This small molecule binds to this protein.
Small molecule (SMILES): CC(=O)N[C@@H]1[C@@H](O)[C@H](O)[C@@H](CO)O[C@H]1O

Sequence of chain 2.A:
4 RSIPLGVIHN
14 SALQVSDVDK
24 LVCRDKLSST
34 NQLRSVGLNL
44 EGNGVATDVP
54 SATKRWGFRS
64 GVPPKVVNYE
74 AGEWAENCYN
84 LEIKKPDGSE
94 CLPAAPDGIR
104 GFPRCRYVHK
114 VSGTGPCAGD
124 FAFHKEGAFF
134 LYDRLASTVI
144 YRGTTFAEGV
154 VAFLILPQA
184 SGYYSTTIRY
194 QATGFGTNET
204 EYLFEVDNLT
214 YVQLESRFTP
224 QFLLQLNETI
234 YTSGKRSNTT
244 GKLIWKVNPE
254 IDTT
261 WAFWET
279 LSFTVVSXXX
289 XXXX

Binding-site contacts:
Ligand atom C6 contacts residue ASN241 of chain 2.A at 4.3 Å.
Ligand atom C5 contacts residue ASN241 of chain 2.A at 3.4 Å.
Ligand atom C2 contacts residue ASN241 of chain 2.A at 2.6 Å.
Ligand atom O6 contacts residue ASN241 of chain 2.A at 4.0 Å.
Ligand atom C3 contacts residue ASN241 of chain 2.A at 3.9 Å.
Ligand atom C1 contacts residue ASN241 of chain 2.A at 1.4 Å.
Ligand atom O5 contacts residue ASN241 of chain 2.A at 2.0 Å (h-bond).
Ligand atom O7 contacts residue ASN241 of chain 2.A at 3.3 Å (h-bond).
Ligand atom C8 contacts residue GLY237 of chain 2.A at 4.1 Å.
Ligand atom N2 contacts residue ASN241 of chain 2.A at 3.4 Å (h-bond).
Ligand atom C7 contacts residue ARG239 of chain 2.A at 4.1 Å.
Ligand atom C4 contacts residue ASN241 of chain 2.A at 4.0 Å.
Ligand atom C8 contacts residue TRP248 of chain 2.A at 4.5 Å (hydrophobic).
Ligand atom C8 contacts residue LYS238 of chain 2.A at 4.0 Å.
Ligand atom C7 contacts residue ASN241 of chain 2.A at 3.7 Å.
Ligand atom O7 contacts residue ARG239 of chain 2.A at 3.1 Å (salt-bridge).